Sequence of chain 1.I:
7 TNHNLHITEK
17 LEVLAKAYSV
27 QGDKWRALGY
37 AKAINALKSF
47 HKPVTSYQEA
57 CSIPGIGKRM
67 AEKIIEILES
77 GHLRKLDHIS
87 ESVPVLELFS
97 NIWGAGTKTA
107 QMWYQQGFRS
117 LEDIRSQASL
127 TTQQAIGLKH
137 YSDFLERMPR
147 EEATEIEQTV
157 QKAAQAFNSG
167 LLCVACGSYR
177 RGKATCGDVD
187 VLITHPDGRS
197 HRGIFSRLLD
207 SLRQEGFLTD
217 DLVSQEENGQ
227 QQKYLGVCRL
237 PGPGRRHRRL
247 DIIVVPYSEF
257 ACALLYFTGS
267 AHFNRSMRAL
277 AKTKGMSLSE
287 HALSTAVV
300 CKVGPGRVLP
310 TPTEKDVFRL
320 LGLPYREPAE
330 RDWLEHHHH

Binding-site contacts:
Ligand atom OAO contacts residue ASP184 of chain 1.I at 3.5 Å (salt-bridge).
Ligand atom OAD contacts residue ASN270 of chain 1.I at 3.4 Å (h-bond).
Ligand atom OAO contacts residue GLY183 of chain 1.I at 3.0 Å (h-bond).
Ligand atom CBA contacts residue DC6 of chain 1.K at 3.6 Å.
Ligand atom OAH contacts residue TYR262 of chain 1.I at 3.2 Å.
Ligand atom NAS contacts residue DC6 of chain 1.K at 3.7 Å.
Ligand atom CAW contacts residue TYR262 of chain 1.I at 3.8 Å (hydrophobic).
Ligand atom PAB contacts residue CA1 of chain 1.IA at 3.8 Å.
Ligand atom CAZ contacts residue TYR262 of chain 1.I at 3.9 Å (hydrophobic).
Ligand atom OAI contacts residue SER266 of chain 1.I at 3.5 Å.
Ligand atom OAM contacts residue SER174 of chain 1.I at 3.7 Å.
Ligand atom CAV contacts residue TYR262 of chain 1.I at 3.4 Å (hydrophobic).
Ligand atom OAP contacts residue ASP184 of chain 1.I at 3.5 Å (salt-bridge).
Ligand atom OAN contacts residue ARG143 of chain 1.I at 3.1 Å (salt-bridge).
Ligand atom OAI contacts residue ALA267 of chain 1.I at 3.0 Å (h-bond).
Ligand atom OAK contacts residue SER174 of chain 1.I at 3.5 Å.
Ligand atom OAK contacts residue ARG177 of chain 1.I at 3.9 Å.
Ligand atom OAF contacts residue ALA267 of chain 1.I at 3.4 Å (h-bond).
Ligand atom OAH contacts residue ARG274 of chain 1.I at 3.0 Å (salt-bridge).
Ligand atom OAM contacts residue GLY173 of chain 1.I at 3.8 Å.
Ligand atom OAD contacts residue TYR262 of chain 1.I at 3.7 Å.
Ligand atom CAV contacts residue DC6 of chain 1.K at 3.6 Å.
Ligand atom OAO contacts residue ARG143 of chain 1.I at 3.6 Å.
Ligand atom CAT contacts residue DC6 of chain 1.K at 3.8 Å.
Ligand atom NAR contacts residue ARG274 of chain 1.I at 3.8 Å.
Ligand atom OAD contacts residue ALA267 of chain 1.I at 3.9 Å.
Ligand atom OAL contacts residue CA1 of chain 1.IA at 2.3 Å.
Ligand atom OAJ contacts residue ALA267 of chain 1.I at 3.6 Å.
Ligand atom NAS contacts residue ARG271 of chain 1.I at 3.6 Å (salt-bridge).
Ligand atom PAC contacts residue SER174 of chain 1.I at 3.7 Å.
Ligand atom OAE contacts residue ASP186 of chain 1.I at 3.5 Å (salt-bridge).
Ligand atom PAC contacts residue ARG143 of chain 1.I at 3.8 Å.
Ligand atom OAE contacts residue PHE263 of chain 1.I at 3.6 Å.
Ligand atom OAM contacts residue ARG177 of chain 1.I at 2.8 Å (salt-bridge).
Ligand atom CAW contacts residue ASN270 of chain 1.I at 3.4 Å.
Ligand atom CAZ contacts residue ASN270 of chain 1.I at 3.9 Å.
Ligand atom OAO contacts residue SER174 of chain 1.I at 2.6 Å (h-bond).
Ligand atom OAH contacts residue ASN270 of chain 1.I at 3.1 Å (h-bond).
Ligand atom OAL contacts residue ASP184 of chain 1.I at 3.1 Å (salt-bridge).
Ligand atom PAA contacts residue ALA267 of chain 1.I at 3.7 Å.

This protein binds this small molecule.
Small molecule (SMILES): Nc1ccn([C@@H]2C[C@@H](O)[C@H](COP(=O)(O)OP(=O)(O)OP(=O)(O)O)O2)c(=O)n1